The protein below binds the small molecule below.
Small molecule (SMILES): CC(=O)N[C@@H]1[C@@H](O)[C@H](O)[C@@H](CO)O[C@H]1O

Binding-site contacts:
Ligand atom O7 contacts residue THR44 of chain 1.B at 4.2 Å.
Ligand atom N2 contacts residue ASN45 of chain 1.B at 2.9 Å (h-bond).
Ligand atom C5 contacts residue ASN45 of chain 1.B at 3.6 Å.
Ligand atom N2 contacts residue THR44 of chain 1.B at 3.6 Å.
Ligand atom C2 contacts residue ASN45 of chain 1.B at 2.4 Å.
Ligand atom C1 contacts residue ASN45 of chain 1.B at 1.5 Å.
Ligand atom C4 contacts residue ASN45 of chain 1.B at 4.2 Å.
Ligand atom O7 contacts residue ASN45 of chain 1.B at 3.3 Å (h-bond).
Ligand atom C7 contacts residue THR44 of chain 1.B at 3.8 Å.
Ligand atom C7 contacts residue ASN45 of chain 1.B at 3.3 Å.
Ligand atom O5 contacts residue ASN45 of chain 1.B at 2.3 Å (h-bond).
Ligand atom C3 contacts residue ASN45 of chain 1.B at 3.8 Å.
Ligand atom C8 contacts residue THR44 of chain 1.B at 3.5 Å.

Sequence of chain 1.B:
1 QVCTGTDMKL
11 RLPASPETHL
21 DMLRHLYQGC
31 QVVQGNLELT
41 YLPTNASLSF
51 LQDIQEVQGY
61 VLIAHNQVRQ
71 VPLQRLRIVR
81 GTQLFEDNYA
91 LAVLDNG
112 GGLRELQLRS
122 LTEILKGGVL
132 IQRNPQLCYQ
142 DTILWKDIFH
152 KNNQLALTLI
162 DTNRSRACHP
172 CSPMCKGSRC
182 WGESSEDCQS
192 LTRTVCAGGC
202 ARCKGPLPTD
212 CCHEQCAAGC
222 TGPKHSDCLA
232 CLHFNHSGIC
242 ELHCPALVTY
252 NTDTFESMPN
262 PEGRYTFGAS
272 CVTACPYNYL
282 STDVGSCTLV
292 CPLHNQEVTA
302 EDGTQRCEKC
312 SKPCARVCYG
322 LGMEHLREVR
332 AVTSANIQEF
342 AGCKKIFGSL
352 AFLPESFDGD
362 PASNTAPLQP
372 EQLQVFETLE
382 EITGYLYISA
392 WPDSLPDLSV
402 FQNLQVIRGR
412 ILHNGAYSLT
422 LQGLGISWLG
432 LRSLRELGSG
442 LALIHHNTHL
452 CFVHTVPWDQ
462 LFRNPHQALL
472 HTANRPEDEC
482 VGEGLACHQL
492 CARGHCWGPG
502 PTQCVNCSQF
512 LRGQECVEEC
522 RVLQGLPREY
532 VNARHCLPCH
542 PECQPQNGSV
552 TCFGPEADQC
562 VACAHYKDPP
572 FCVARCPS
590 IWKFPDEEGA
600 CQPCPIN